Sequence of chain 1.G:
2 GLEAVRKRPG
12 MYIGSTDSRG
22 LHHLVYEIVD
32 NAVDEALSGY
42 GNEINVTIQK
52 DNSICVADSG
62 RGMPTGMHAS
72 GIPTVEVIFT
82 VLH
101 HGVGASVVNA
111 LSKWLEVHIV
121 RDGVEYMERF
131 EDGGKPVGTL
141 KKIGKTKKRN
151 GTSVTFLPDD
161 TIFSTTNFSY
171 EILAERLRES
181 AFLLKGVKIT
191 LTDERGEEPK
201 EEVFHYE

Binding-site contacts:
Ligand atom C3 contacts residue ASP59 of chain 1.G at 3.6 Å.
Ligand atom C19 contacts residue MET64 of chain 1.G at 3.5 Å (hydrophobic).
Ligand atom C3 contacts residue THR152 of chain 1.G at 3.3 Å.
Ligand atom N2 contacts residue ASP59 of chain 1.G at 2.7 Å (salt-bridge).
Ligand atom S10 contacts residue GLY63 of chain 1.G at 3.5 Å (h-bond).
Ligand atom C22 contacts residue ASP59 of chain 1.G at 3.4 Å.
Ligand atom C16 contacts residue ARG62 of chain 1.G at 3.5 Å.
Ligand atom C8 contacts residue THR152 of chain 1.G at 3.8 Å.
Ligand atom C5 contacts residue MET64 of chain 1.G at 4.0 Å (hydrophobic).
Ligand atom C12 contacts residue PRO65 of chain 1.G at 3.7 Å (hydrophobic).
Ligand atom C18 contacts residue GLY102 of chain 1.G at 3.5 Å.
Ligand atom C11 contacts residue GLU36 of chain 1.G at 3.4 Å.
Ligand atom C1 contacts residue ASP59 of chain 1.G at 3.6 Å.
Ligand atom O20 contacts residue ASN32 of chain 1.G at 3.9 Å.
Ligand atom C12 contacts residue GLY63 of chain 1.G at 3.3 Å.
Ligand atom C21 contacts residue ILE29 of chain 1.G at 3.6 Å (hydrophobic).
Ligand atom C5 contacts residue ASN32 of chain 1.G at 3.8 Å.
Ligand atom O20 contacts residue ALA105 of chain 1.G at 4.0 Å.
Ligand atom C21 contacts residue ASP59 of chain 1.G at 3.9 Å.
Ligand atom C16 contacts residue GLU36 of chain 1.G at 3.2 Å.
Ligand atom C14 contacts residue PRO65 of chain 1.G at 4.0 Å (hydrophobic).
Ligand atom N9 contacts residue ASP59 of chain 1.G at 4.0 Å.
Ligand atom N9 contacts residue THR152 of chain 1.G at 3.0 Å (h-bond).
Ligand atom C19 contacts residue ASN32 of chain 1.G at 3.4 Å.
Ligand atom C22 contacts residue VAL57 of chain 1.G at 3.5 Å (hydrophobic).
Ligand atom C4 contacts residue MET64 of chain 1.G at 3.9 Å (hydrophobic).
Ligand atom N2 contacts residue THR152 of chain 1.G at 3.5 Å.
Ligand atom C11 contacts residue ARG62 of chain 1.G at 3.8 Å.
Ligand atom C12 contacts residue ARG62 of chain 1.G at 3.9 Å.
Ligand atom N7 contacts residue MET64 of chain 1.G at 3.7 Å.
Ligand atom N13 contacts residue PRO65 of chain 1.G at 3.4 Å.
Ligand atom C15 contacts residue ARG62 of chain 1.G at 3.3 Å.
Ligand atom N13 contacts residue ARG62 of chain 1.G at 3.7 Å.
Ligand atom C14 contacts residue ARG62 of chain 1.G at 3.4 Å.
Ligand atom O20 contacts residue MET64 of chain 1.G at 3.5 Å.
Ligand atom O17 contacts residue MET64 of chain 1.G at 3.2 Å.
Ligand atom C22 contacts residue VAL154 of chain 1.G at 3.7 Å (hydrophobic).
Ligand atom S10 contacts residue GLU36 of chain 1.G at 3.3 Å (salt-bridge).
Ligand atom C11 contacts residue GLY63 of chain 1.G at 3.9 Å.
Ligand atom C6 contacts residue MET64 of chain 1.G at 3.6 Å (hydrophobic).

A small-molecule ligand and the protein it binds are described below.
Small molecule (SMILES): CCc1[nH]c2nc(Sc3cccnc3)nc(OC)c2c1C=O